Binding-site contacts:
Ligand atom C2 contacts residue PHE191 of chain 1.A at 3.7 Å (hydrophobic).
Ligand atom F2 contacts residue SO41 of chain 1.Q at 3.8 Å.
Ligand atom N2 contacts residue PHE242 of chain 1.A at 3.0 Å (h-bond).
Ligand atom C8 contacts residue PHE242 of chain 1.A at 3.7 Å (hydrophobic).
Ligand atom C2 contacts residue ALA156 of chain 1.A at 4.1 Å (hydrophobic).
Ligand atom C3 contacts residue PHE191 of chain 1.A at 3.7 Å (hydrophobic).
Ligand atom O1 contacts residue TRP51 of chain 1.A at 3.4 Å.
Ligand atom C4 contacts residue PHE191 of chain 1.A at 3.9 Å (hydrophobic).
Ligand atom C6 contacts residue PHE191 of chain 1.A at 4.1 Å (hydrophobic).
Ligand atom F2 contacts residue ALA156 of chain 1.A at 4.0 Å.
Ligand atom C3 contacts residue THR159 of chain 1.A at 3.8 Å.
Ligand atom C7 contacts residue ALA265 of chain 1.A at 4.2 Å (hydrophobic).
Ligand atom F3 contacts residue TRP51 of chain 1.A at 3.0 Å.
Ligand atom N1 contacts residue THR159 of chain 1.A at 3.7 Å.
Ligand atom F1 contacts residue TRP51 of chain 1.A at 2.9 Å.
Ligand atom C8 contacts residue PHE191 of chain 1.A at 4.1 Å (hydrophobic).
Ligand atom C7 contacts residue TRP51 of chain 1.A at 3.5 Å (hydrophobic).
Ligand atom N1 contacts residue PHE242 of chain 1.A at 3.6 Å (h-bond).
Ligand atom F3 contacts residue ALA265 of chain 1.A at 3.6 Å.
Ligand atom C8 contacts residue PHE243 of chain 1.A at 4.2 Å (hydrophobic).
Ligand atom C5 contacts residue PHE191 of chain 1.A at 4.0 Å (hydrophobic).
Ligand atom C1 contacts residue ALA156 of chain 1.A at 3.6 Å (hydrophobic).
Ligand atom O1 contacts residue TYR52 of chain 1.A at 4.0 Å.
Ligand atom C5 contacts residue TYR52 of chain 1.A at 3.6 Å (hydrophobic).
Ligand atom F2 contacts residue SER155 of chain 1.A at 4.1 Å.
Ligand atom F1 contacts residue ALA265 of chain 1.A at 4.1 Å.
Ligand atom F1 contacts residue SO41 of chain 1.Q at 2.6 Å.
Ligand atom F3 contacts residue PHE191 of chain 1.A at 3.5 Å.
Ligand atom N2 contacts residue PHE243 of chain 1.A at 3.1 Å.
Ligand atom C1 contacts residue PHE191 of chain 1.A at 3.9 Å (hydrophobic).
Ligand atom N1 contacts residue PHE191 of chain 1.A at 3.9 Å.
Ligand atom F2 contacts residue PHE191 of chain 1.A at 3.0 Å.
Ligand atom S1 contacts residue PHE191 of chain 1.A at 4.2 Å.
Ligand atom C7 contacts residue SO41 of chain 1.Q at 3.8 Å.
Ligand atom C4 contacts residue TYR52 of chain 1.A at 4.1 Å (hydrophobic).
Ligand atom C2 contacts residue VAL110 of chain 1.A at 3.7 Å (hydrophobic).
Ligand atom C6 contacts residue TYR52 of chain 1.A at 3.8 Å (hydrophobic).
Ligand atom C2 contacts residue THR159 of chain 1.A at 3.2 Å.
Ligand atom C7 contacts residue PHE191 of chain 1.A at 3.8 Å (hydrophobic).
Ligand atom C1 contacts residue THR159 of chain 1.A at 4.1 Å.

The protein below binds the small molecule below.
Small molecule (SMILES): Nc1nc2ccc(OC(F)(F)F)cc2s1

Sequence of chain 1.A:
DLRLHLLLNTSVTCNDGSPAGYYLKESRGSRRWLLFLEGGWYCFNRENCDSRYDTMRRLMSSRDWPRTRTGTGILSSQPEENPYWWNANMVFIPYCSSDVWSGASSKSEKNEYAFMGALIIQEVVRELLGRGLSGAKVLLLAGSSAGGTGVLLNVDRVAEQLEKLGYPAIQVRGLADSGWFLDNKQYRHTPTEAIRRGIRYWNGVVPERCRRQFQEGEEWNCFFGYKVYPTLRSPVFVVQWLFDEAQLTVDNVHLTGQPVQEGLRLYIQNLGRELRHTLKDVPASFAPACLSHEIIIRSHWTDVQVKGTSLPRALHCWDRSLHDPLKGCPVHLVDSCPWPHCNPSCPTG